A small-molecule ligand and the protein it binds are described below.
Small molecule (SMILES): CC(=O)N[C@H]1[C@H](O[C@H]2[C@H](O)[C@@H](NC(C)=O)CO[C@@H]2CO)O[C@H](CO)[C@@H](O[C@@H]2O[C@H](CO[C@H]3O[C@H](CO)[C@@H](O)[C@H](O)[C@@H]3O)[C@@H](O)[C@H](O[C@H]3O[C@H](CO)[C@@H](O)[C@H](O)[C@@H]3O[C@H]3O[C@H](CO)[C@@H](O)[C@H](O)[C@@H]3O)[C@@H]2O)[C@@H]1O

Binding-site contacts:
Ligand atom O5 contacts residue ASN232 of chain 3.A at 2.3 Å (h-bond).
Ligand atom C4 contacts residue VAL414 of chain 3.A at 3.6 Å (hydrophobic).
Ligand atom C6 contacts residue GLU181 of chain 3.A at 3.8 Å.
Ligand atom O2 contacts residue ILE407 of chain 3.A at 3.9 Å.
Ligand atom N2 contacts residue ASN232 of chain 3.A at 3.0 Å (h-bond).
Ligand atom O6 contacts residue CYS413 of chain 3.A at 3.3 Å (h-bond).
Ligand atom C5 contacts residue GLU181 of chain 3.A at 3.2 Å.
Ligand atom C6 contacts residue SER179 of chain 3.A at 3.1 Å.
Ligand atom C8 contacts residue ASN346 of chain 3.A at 3.8 Å.
Ligand atom C8 contacts residue SER415 of chain 3.A at 3.7 Å.
Ligand atom C5 contacts residue ASN232 of chain 3.A at 3.6 Å.
Ligand atom C1 contacts residue VAL414 of chain 3.A at 4.0 Å (hydrophobic).
Ligand atom N2 contacts residue SER415 of chain 3.A at 2.7 Å (h-bond).
Ligand atom C3 contacts residue ASN232 of chain 3.A at 3.8 Å.
Ligand atom O5 contacts residue GLU181 of chain 3.A at 3.9 Å.
Ligand atom O4 contacts residue LYS35 of chain 3.A at 3.3 Å.
Ligand atom C2 contacts residue SER415 of chain 3.A at 3.5 Å.
Ligand atom C3 contacts residue VAL414 of chain 3.A at 3.4 Å (hydrophobic).
Ligand atom O4 contacts residue GLN408 of chain 3.A at 3.5 Å (h-bond).
Ligand atom C7 contacts residue SER415 of chain 3.A at 3.6 Å.
Ligand atom C3 contacts residue GLN408 of chain 3.A at 3.6 Å.
Ligand atom O6 contacts residue GLY348 of chain 3.A at 3.3 Å (h-bond).
Ligand atom O3 contacts residue LYS35 of chain 3.A at 3.5 Å.
Ligand atom O5 contacts residue CYS413 of chain 3.A at 3.8 Å.
Ligand atom O6 contacts residue GLU181 of chain 3.A at 3.5 Å (salt-bridge).
Ligand atom C5 contacts residue VAL414 of chain 3.A at 3.2 Å (hydrophobic).
Ligand atom C1 contacts residue SER415 of chain 3.A at 3.7 Å.
Ligand atom C8 contacts residue LEU231 of chain 3.A at 3.7 Å (hydrophobic).
Ligand atom C1 contacts residue ASN232 of chain 3.A at 1.4 Å.
Ligand atom C2 contacts residue ASN232 of chain 3.A at 2.5 Å.
Ligand atom O3 contacts residue GLN408 of chain 3.A at 2.6 Å (h-bond).
Ligand atom O4 contacts residue VAL414 of chain 3.A at 3.5 Å (h-bond).
Ligand atom O6 contacts residue SER179 of chain 3.A at 2.2 Å (h-bond).
Ligand atom C7 contacts residue ASN232 of chain 3.A at 3.9 Å.
Ligand atom C6 contacts residue CYS413 of chain 3.A at 3.6 Å (hydrophobic).
Ligand atom C3 contacts residue SER415 of chain 3.A at 3.6 Å.
Ligand atom O5 contacts residue NAG1 of chain 3.M at 3.5 Å (h-bond).
Ligand atom C4 contacts residue GLU181 of chain 3.A at 4.0 Å.
Ligand atom O6 contacts residue NAG1 of chain 3.M at 3.3 Å (h-bond).
Ligand atom O4 contacts residue GLU181 of chain 3.A at 3.8 Å.

Sequence of chain 3.A:
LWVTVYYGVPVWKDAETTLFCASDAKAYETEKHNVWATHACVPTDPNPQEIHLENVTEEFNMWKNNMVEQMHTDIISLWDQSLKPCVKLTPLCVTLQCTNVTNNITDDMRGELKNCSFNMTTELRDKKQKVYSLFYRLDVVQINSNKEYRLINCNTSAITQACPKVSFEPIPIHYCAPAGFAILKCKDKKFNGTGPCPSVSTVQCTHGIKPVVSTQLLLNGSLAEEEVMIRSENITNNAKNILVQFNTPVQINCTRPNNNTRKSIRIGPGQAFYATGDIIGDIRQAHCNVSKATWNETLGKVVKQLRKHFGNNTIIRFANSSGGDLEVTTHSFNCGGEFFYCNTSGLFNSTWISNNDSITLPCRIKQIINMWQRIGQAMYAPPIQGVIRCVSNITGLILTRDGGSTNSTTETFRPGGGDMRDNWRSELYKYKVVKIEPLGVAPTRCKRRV